Binding-site contacts:
Ligand atom C2 contacts residue PHE171 of chain 1.B at 4.0 Å (hydrophobic).
Ligand atom C2 contacts residue HIS252 of chain 1.B at 3.8 Å.
Ligand atom O3 contacts residue HIS252 of chain 1.B at 3.3 Å (h-bond).
Ligand atom C6 contacts residue HIS356 of chain 1.B at 4.3 Å.
Ligand atom N contacts residue TYR208 of chain 1.B at 4.3 Å.
Ligand atom S contacts residue HIS252 of chain 1.B at 3.5 Å (h-bond).
Ligand atom O3 contacts residue ASN436 of chain 1.B at 3.4 Å (h-bond).
Ligand atom O6 contacts residue ILE500 of chain 1.B at 4.1 Å.
Ligand atom O1 contacts residue HIS252 of chain 1.B at 3.2 Å (h-bond).
Ligand atom S contacts residue THR501 of chain 1.B at 3.8 Å.
Ligand atom C1 contacts residue HIS252 of chain 1.B at 3.9 Å.
Ligand atom C6 contacts residue ILE500 of chain 1.B at 4.0 Å (hydrophobic).
Ligand atom C4 contacts residue ILE500 of chain 1.B at 3.9 Å (hydrophobic).
Ligand atom S contacts residue HIS356 of chain 1.B at 3.6 Å.
Ligand atom S contacts residue ASN358 of chain 1.B at 4.1 Å.
Ligand atom O1 contacts residue HIS356 of chain 1.B at 2.9 Å (h-bond).
Ligand atom O3 contacts residue THR501 of chain 1.B at 3.5 Å.
Ligand atom O4 contacts residue ASN436 of chain 1.B at 3.6 Å.
Ligand atom C2 contacts residue THR501 of chain 1.B at 3.8 Å.
Ligand atom C3 contacts residue PHE171 of chain 1.B at 3.8 Å (hydrophobic).
Ligand atom C5 contacts residue ILE500 of chain 1.B at 3.8 Å (hydrophobic).
Ligand atom O2 contacts residue ASN436 of chain 1.B at 3.3 Å (h-bond).
Ligand atom O4 contacts residue THR501 of chain 1.B at 2.9 Å (h-bond).
Ligand atom O5 contacts residue PHE3 of chain 2.B at 3.7 Å.
Ligand atom O2 contacts residue ASN358 of chain 1.B at 2.8 Å (h-bond).
Ligand atom C3 contacts residue TYR208 of chain 1.B at 3.9 Å (hydrophobic).
Ligand atom O4 contacts residue ARG374 of chain 1.B at 3.8 Å.
Ligand atom O4 contacts residue ILE500 of chain 1.B at 3.3 Å.
Ligand atom C4 contacts residue PHE171 of chain 1.B at 4.2 Å (hydrophobic).
Ligand atom N contacts residue ILE500 of chain 1.B at 4.1 Å.
Ligand atom N contacts residue THR557 of chain 1.B at 3.9 Å.
Ligand atom C1 contacts residue HIS356 of chain 1.B at 4.0 Å.
Ligand atom O2 contacts residue HIS356 of chain 1.B at 3.3 Å (h-bond).
Ligand atom O3 contacts residue TYR559 of chain 1.B at 3.4 Å.
Ligand atom C3 contacts residue THR501 of chain 1.B at 4.0 Å.
Ligand atom S contacts residue ASN436 of chain 1.B at 3.8 Å.
Ligand atom O6 contacts residue PHE3 of chain 2.B at 4.3 Å.
Ligand atom O5 contacts residue TYR208 of chain 1.B at 3.1 Å (h-bond).
Ligand atom O2 contacts residue HIS252 of chain 1.B at 3.4 Å (h-bond).
Ligand atom O5 contacts residue THR557 of chain 1.B at 3.4 Å.

Sequence of chain 1.B:
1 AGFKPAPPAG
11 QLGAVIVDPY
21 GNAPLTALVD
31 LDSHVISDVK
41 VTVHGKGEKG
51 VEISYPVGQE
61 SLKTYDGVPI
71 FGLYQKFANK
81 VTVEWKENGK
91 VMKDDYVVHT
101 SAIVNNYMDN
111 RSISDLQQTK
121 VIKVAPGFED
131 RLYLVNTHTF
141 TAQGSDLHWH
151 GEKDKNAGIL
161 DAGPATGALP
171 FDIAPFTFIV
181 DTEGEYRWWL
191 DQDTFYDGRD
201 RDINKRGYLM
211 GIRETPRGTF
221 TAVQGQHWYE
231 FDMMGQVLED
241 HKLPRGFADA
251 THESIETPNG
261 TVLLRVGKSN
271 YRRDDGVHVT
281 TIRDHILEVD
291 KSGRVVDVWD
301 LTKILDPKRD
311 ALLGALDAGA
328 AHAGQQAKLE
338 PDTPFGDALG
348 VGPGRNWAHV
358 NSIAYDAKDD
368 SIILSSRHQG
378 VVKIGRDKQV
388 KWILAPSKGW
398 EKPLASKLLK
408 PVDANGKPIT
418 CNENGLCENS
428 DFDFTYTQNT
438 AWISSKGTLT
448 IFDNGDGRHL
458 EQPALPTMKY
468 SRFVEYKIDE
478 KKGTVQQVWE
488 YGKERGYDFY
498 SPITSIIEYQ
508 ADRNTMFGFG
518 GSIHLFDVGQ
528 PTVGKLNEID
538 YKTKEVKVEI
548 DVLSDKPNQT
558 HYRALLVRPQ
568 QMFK

This protein binds this small molecule.
Small molecule (SMILES): O=[N+]([O-])c1ccc(OS(=O)(=O)O)cc1

Sequence of chain 2.B:
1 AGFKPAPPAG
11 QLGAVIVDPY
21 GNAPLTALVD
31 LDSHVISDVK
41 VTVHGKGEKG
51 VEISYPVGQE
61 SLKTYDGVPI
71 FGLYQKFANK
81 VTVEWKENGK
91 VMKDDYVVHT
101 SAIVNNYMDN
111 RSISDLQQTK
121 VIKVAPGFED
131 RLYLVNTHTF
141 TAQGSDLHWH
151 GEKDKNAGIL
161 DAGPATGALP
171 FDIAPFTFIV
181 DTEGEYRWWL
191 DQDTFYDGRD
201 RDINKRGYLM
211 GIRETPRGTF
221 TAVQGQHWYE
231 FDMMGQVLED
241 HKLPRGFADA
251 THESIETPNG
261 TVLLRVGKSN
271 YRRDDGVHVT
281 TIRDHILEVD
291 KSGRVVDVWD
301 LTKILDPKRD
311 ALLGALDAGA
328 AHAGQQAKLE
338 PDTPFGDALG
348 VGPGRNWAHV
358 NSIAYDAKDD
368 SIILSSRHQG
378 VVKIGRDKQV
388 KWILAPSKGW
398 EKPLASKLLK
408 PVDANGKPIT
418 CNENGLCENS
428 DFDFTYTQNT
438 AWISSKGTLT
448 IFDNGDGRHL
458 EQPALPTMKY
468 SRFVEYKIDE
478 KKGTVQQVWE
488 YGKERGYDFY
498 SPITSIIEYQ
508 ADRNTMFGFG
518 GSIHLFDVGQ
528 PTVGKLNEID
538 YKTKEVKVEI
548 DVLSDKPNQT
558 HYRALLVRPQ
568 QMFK